The small molecule below binds the protein below.
Small molecule (SMILES): CC(=O)N[C@@H]1[C@@H](O)[C@H](O)[C@@H](CO)O[C@H]1O

Sequence of chain 1.D:
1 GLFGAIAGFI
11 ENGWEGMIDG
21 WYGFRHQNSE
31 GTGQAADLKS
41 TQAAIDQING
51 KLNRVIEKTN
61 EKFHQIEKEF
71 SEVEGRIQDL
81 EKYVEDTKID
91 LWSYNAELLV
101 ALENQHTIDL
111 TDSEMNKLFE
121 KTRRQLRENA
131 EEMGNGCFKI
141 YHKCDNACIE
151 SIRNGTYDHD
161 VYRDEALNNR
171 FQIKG

Binding-site contacts:
Ligand atom N2 contacts residue THR156 of chain 1.D at 4.0 Å.
Ligand atom O5 contacts residue THR156 of chain 1.D at 4.4 Å.
Ligand atom C7 contacts residue THR156 of chain 1.D at 4.5 Å.
Ligand atom C6 contacts residue ALA147 of chain 1.D at 3.7 Å (hydrophobic).
Ligand atom N2 contacts residue ASN154 of chain 1.D at 2.9 Å (h-bond).
Ligand atom C1 contacts residue SER151 of chain 1.D at 4.1 Å.
Ligand atom C5 contacts residue ASN154 of chain 1.D at 3.7 Å.
Ligand atom C1 contacts residue GLU150 of chain 1.D at 3.6 Å.
Ligand atom O6 contacts residue GLU150 of chain 1.D at 3.4 Å.
Ligand atom O7 contacts residue GLU150 of chain 1.D at 4.5 Å.
Ligand atom O5 contacts residue ASN154 of chain 1.D at 2.4 Å (h-bond).
Ligand atom C7 contacts residue ASN154 of chain 1.D at 3.2 Å.
Ligand atom C3 contacts residue ASN154 of chain 1.D at 3.7 Å.
Ligand atom C6 contacts residue GLU150 of chain 1.D at 3.8 Å.
Ligand atom C4 contacts residue ASN154 of chain 1.D at 4.2 Å.
Ligand atom C2 contacts residue GLU150 of chain 1.D at 4.3 Å.
Ligand atom O7 contacts residue ASN154 of chain 1.D at 3.1 Å (h-bond).
Ligand atom O5 contacts residue SER151 of chain 1.D at 3.8 Å.
Ligand atom O5 contacts residue GLU150 of chain 1.D at 3.3 Å (salt-bridge).
Ligand atom C8 contacts residue ASN154 of chain 1.D at 4.4 Å.
Ligand atom C1 contacts residue ASN154 of chain 1.D at 1.4 Å.
Ligand atom C5 contacts residue ALA147 of chain 1.D at 4.5 Å (hydrophobic).
Ligand atom C1 contacts residue THR156 of chain 1.D at 3.6 Å.
Ligand atom C5 contacts residue GLU150 of chain 1.D at 4.5 Å.
Ligand atom C8 contacts residue THR156 of chain 1.D at 4.2 Å.
Ligand atom C2 contacts residue ASN154 of chain 1.D at 2.4 Å.
Ligand atom C2 contacts residue THR156 of chain 1.D at 4.3 Å.